Sequence of chain 1.C:
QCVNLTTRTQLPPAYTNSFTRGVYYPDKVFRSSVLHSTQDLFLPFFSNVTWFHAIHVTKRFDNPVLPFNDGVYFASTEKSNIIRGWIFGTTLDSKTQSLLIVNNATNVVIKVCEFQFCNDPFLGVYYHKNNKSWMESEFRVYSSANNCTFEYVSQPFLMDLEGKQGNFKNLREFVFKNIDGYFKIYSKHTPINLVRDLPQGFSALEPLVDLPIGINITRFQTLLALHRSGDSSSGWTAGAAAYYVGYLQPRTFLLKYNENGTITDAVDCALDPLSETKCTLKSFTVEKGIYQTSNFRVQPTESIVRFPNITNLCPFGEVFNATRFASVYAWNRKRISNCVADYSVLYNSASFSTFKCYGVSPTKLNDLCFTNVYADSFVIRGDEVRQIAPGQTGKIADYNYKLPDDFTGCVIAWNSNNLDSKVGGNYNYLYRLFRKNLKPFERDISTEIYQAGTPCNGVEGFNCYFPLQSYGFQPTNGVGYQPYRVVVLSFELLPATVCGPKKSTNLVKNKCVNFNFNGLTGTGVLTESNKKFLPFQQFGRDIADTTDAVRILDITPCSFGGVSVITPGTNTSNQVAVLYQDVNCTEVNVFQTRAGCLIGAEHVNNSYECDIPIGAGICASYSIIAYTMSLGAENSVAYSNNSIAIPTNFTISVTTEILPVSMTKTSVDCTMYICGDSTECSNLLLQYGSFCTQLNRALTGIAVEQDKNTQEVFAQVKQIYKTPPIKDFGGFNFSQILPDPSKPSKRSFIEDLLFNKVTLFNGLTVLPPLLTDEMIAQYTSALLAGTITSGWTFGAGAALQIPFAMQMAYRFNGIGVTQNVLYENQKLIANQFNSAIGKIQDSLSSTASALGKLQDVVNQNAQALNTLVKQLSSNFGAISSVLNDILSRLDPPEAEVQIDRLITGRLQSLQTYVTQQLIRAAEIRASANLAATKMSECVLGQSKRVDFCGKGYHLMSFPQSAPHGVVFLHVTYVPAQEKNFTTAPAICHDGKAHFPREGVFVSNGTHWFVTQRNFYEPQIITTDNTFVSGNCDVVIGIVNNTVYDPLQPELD

The small molecule below binds the protein below.
Small molecule (SMILES): CC(=O)N[C@@H]1[C@@H](O)[C@H](O)[C@@H](CO)O[C@H]1O

Binding-site contacts:
Ligand atom C3 contacts residue ASN149 of chain 1.C at 3.8 Å.
Ligand atom C2 contacts residue ASN149 of chain 1.C at 2.5 Å.
Ligand atom O6 contacts residue SER151 of chain 1.C at 2.5 Å (h-bond).
Ligand atom O7 contacts residue ASN148 of chain 1.C at 2.3 Å (h-bond).
Ligand atom C6 contacts residue MET153 of chain 1.C at 3.5 Å (hydrophobic).
Ligand atom C6 contacts residue HIS146 of chain 1.C at 3.8 Å.
Ligand atom N2 contacts residue ASN149 of chain 1.C at 2.9 Å (h-bond).
Ligand atom C4 contacts residue HIS146 of chain 1.C at 4.4 Å.
Ligand atom C4 contacts residue ASN149 of chain 1.C at 4.2 Å.
Ligand atom C2 contacts residue ASN148 of chain 1.C at 4.0 Å.
Ligand atom C7 contacts residue ASN149 of chain 1.C at 4.0 Å.
Ligand atom N2 contacts residue ASN148 of chain 1.C at 3.9 Å.
Ligand atom C6 contacts residue SER151 of chain 1.C at 3.3 Å.
Ligand atom C5 contacts residue SER151 of chain 1.C at 4.4 Å.
Ligand atom O5 contacts residue ASN149 of chain 1.C at 2.4 Å (h-bond).
Ligand atom C1 contacts residue ASN149 of chain 1.C at 1.4 Å.
Ligand atom O3 contacts residue ASN148 of chain 1.C at 4.3 Å.
Ligand atom O4 contacts residue MET153 of chain 1.C at 4.4 Å.
Ligand atom C7 contacts residue ASN148 of chain 1.C at 3.2 Å.
Ligand atom O6 contacts residue MET153 of chain 1.C at 3.5 Å.
Ligand atom C8 contacts residue ASN148 of chain 1.C at 4.0 Å.
Ligand atom C5 contacts residue ASN149 of chain 1.C at 3.7 Å.
Ligand atom O5 contacts residue SER151 of chain 1.C at 3.9 Å.